Binding-site contacts:
Ligand atom C2 contacts residue TYR272 of chain 1.L at 3.7 Å (hydrophobic).
Ligand atom C8 contacts residue GLY221 of chain 1.L at 4.0 Å.
Ligand atom C4 contacts residue VAL9 of chain 1.R at 4.0 Å (hydrophobic).
Ligand atom C15 contacts residue CYS177 of chain 1.L at 3.8 Å (hydrophobic).
Ligand atom C1 contacts residue CYS8 of chain 1.R at 1.8 Å (hydrophobic).
Ligand atom C12 contacts residue TRP275 of chain 1.L at 4.0 Å (hydrophobic).
Ligand atom C2 contacts residue CYS8 of chain 1.R at 2.7 Å (hydrophobic).
Ligand atom C4 contacts residue MES1 of chain 1.OA at 3.9 Å.
Ligand atom C3 contacts residue TYR272 of chain 1.L at 3.9 Å (hydrophobic).
Ligand atom C20 contacts residue THR127 of chain 1.L at 3.9 Å.
Ligand atom C12 contacts residue CYS225 of chain 1.L at 4.0 Å (hydrophobic).
Ligand atom C12 contacts residue ARG173 of chain 1.L at 3.9 Å.
Ligand atom C5 contacts residue ILE10 of chain 1.R at 3.6 Å (hydrophobic).
Ligand atom C20 contacts residue THR49 of chain 1.L at 3.9 Å.
Ligand atom C2 contacts residue ZN1 of chain 1.PA at 3.4 Å.
Ligand atom C11 contacts residue ARG173 of chain 1.L at 3.6 Å.
Ligand atom C1 contacts residue ZN1 of chain 1.PA at 3.0 Å.
Ligand atom C13 contacts residue ARG173 of chain 1.L at 3.9 Å.
Ligand atom C19 contacts residue TYR126 of chain 1.L at 3.7 Å (hydrophobic).
Ligand atom C1 contacts residue ASP269 of chain 1.L at 3.4 Å.
Ligand atom C18 contacts residue TYR126 of chain 1.L at 3.9 Å (hydrophobic).
Ligand atom C15 contacts residue ARG173 of chain 1.L at 3.9 Å.
Ligand atom C20 contacts residue ILE10 of chain 1.R at 3.8 Å (hydrophobic).
Ligand atom C14 contacts residue ILE10 of chain 1.R at 3.5 Å (hydrophobic).
Ligand atom C9 contacts residue GLN212 of chain 1.L at 3.7 Å.
Ligand atom C6 contacts residue HIS219 of chain 1.L at 3.8 Å.
Ligand atom C6 contacts residue TYR272 of chain 1.L at 3.7 Å (hydrophobic).
Ligand atom C14 contacts residue ARG173 of chain 1.L at 3.7 Å.
Ligand atom C10 contacts residue TRP275 of chain 1.L at 3.8 Å (hydrophobic).
Ligand atom C7 contacts residue TRP275 of chain 1.L at 3.6 Å (hydrophobic).
Ligand atom C15 contacts residue TYR176 of chain 1.L at 4.0 Å (hydrophobic).
Ligand atom C1 contacts residue SO41 of chain 1.QA at 3.4 Å.
Ligand atom C2 contacts residue CYS271 of chain 1.L at 3.8 Å (hydrophobic).
Ligand atom C17 contacts residue TYR126 of chain 1.L at 4.0 Å (hydrophobic).
Ligand atom C4 contacts residue CYS8 of chain 1.R at 3.9 Å (hydrophobic).
Ligand atom C3 contacts residue CYS8 of chain 1.R at 3.5 Å (hydrophobic).
Ligand atom C16 contacts residue TYR126 of chain 1.L at 4.0 Å (hydrophobic).
Ligand atom C9 contacts residue MES1 of chain 1.OA at 3.6 Å.
Ligand atom C7 contacts residue GLY221 of chain 1.L at 4.0 Å.
Ligand atom C2 contacts residue SO41 of chain 1.QA at 4.0 Å.

The small molecule below binds the protein below.
Small molecule (SMILES): C/C=C(\C)CC/C=C(\C)CC/C=C(\C)CCC=C(C)C

Sequence of chain 1.R:
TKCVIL

Sequence of chain 1.L:
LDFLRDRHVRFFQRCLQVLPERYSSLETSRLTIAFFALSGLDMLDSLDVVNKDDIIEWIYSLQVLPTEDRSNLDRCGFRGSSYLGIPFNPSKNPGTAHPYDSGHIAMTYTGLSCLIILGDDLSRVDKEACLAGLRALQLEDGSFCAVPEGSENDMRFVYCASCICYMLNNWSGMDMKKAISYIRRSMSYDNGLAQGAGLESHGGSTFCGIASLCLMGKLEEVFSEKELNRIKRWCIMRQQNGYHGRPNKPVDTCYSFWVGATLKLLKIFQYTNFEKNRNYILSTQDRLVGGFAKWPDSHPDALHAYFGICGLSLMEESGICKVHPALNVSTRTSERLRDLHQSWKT